The protein below binds the small molecule below.
Small molecule (SMILES): CC(=O)N[C@H]1[C@H](O[C@H]2[C@H](O)[C@@H](NC(C)=O)CO[C@@H]2CO)O[C@H](CO)[C@@H](O)[C@@H]1O

Binding-site contacts:
Ligand atom C8 contacts residue ASN154 of chain 4.E at 2.4 Å.
Ligand atom O7 contacts residue GLY150 of chain 4.E at 3.7 Å.
Ligand atom O3 contacts residue ASN154 of chain 4.E at 4.1 Å.
Ligand atom C7 contacts residue MET151 of chain 4.E at 4.3 Å (hydrophobic).
Ligand atom C1 contacts residue THR156 of chain 4.E at 3.4 Å.
Ligand atom O5 contacts residue ASN154 of chain 4.E at 4.2 Å.
Ligand atom C6 contacts residue THR156 of chain 4.E at 4.4 Å.
Ligand atom O7 contacts residue MET151 of chain 4.E at 3.6 Å.
Ligand atom O5 contacts residue THR156 of chain 4.E at 3.2 Å (h-bond).
Ligand atom C5 contacts residue THR156 of chain 4.E at 3.8 Å.
Ligand atom C8 contacts residue VAL153 of chain 4.E at 4.3 Å (hydrophobic).
Ligand atom O7 contacts residue ASN154 of chain 4.E at 3.2 Å (h-bond).
Ligand atom C2 contacts residue ASN154 of chain 4.E at 2.6 Å.
Ligand atom N2 contacts residue ASN154 of chain 4.E at 1.4 Å (h-bond).
Ligand atom O6 contacts residue THR156 of chain 4.E at 3.5 Å (h-bond).
Ligand atom C7 contacts residue GLY150 of chain 4.E at 3.9 Å.
Ligand atom C3 contacts residue ASN154 of chain 4.E at 3.6 Å.
Ligand atom C1 contacts residue ASN154 of chain 4.E at 2.9 Å.
Ligand atom C8 contacts residue GLY150 of chain 4.E at 3.5 Å.
Ligand atom C7 contacts residue ASN154 of chain 4.E at 2.0 Å.

Sequence of chain 4.E:
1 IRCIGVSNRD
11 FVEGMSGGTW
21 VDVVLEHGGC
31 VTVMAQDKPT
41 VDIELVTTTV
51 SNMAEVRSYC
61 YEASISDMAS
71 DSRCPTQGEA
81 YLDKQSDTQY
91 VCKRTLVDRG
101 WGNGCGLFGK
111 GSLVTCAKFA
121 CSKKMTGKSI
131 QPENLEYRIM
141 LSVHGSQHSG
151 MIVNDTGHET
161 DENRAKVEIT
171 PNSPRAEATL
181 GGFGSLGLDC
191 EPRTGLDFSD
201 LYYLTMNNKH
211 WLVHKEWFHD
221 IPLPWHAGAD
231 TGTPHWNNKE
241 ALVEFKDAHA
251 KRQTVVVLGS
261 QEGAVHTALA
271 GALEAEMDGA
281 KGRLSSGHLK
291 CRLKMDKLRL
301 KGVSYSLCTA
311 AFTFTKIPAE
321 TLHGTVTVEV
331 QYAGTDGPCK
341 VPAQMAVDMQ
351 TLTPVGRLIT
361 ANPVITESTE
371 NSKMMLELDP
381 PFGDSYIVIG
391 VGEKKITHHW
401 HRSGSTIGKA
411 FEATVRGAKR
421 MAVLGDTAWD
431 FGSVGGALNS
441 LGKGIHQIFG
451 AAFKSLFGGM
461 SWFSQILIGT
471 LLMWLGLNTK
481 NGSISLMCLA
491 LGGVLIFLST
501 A